Binding-site contacts:
Ligand atom N3B contacts residue GLY31 of chain 1.F at 3.0 Å (h-bond).
Ligand atom O1G contacts residue MG1 of chain 1.CA at 2.0 Å.
Ligand atom O4' contacts residue LYS135 of chain 1.F at 3.2 Å (salt-bridge).
Ligand atom N2 contacts residue LEU138 of chain 1.F at 3.6 Å.
Ligand atom O2' contacts residue ASP48 of chain 1.F at 3.2 Å (salt-bridge).
Ligand atom C8 contacts residue ALA36 of chain 1.F at 3.5 Å (hydrophobic).
Ligand atom O2G contacts residue LYS34 of chain 1.F at 2.7 Å (salt-bridge).
Ligand atom O1G contacts residue THR53 of chain 1.F at 2.9 Å (h-bond).
Ligand atom O2B contacts residue GLY33 of chain 1.F at 3.0 Å (h-bond).
Ligand atom O2' contacts residue PHE46 of chain 1.F at 3.3 Å.
Ligand atom O2B contacts residue LYS34 of chain 1.F at 2.7 Å (salt-bridge).
Ligand atom O6 contacts residue ALA164 of chain 1.F at 2.7 Å (h-bond).
Ligand atom O6 contacts residue ASN134 of chain 1.F at 3.2 Å (h-bond).
Ligand atom O2' contacts residue VAL47 of chain 1.F at 2.7 Å (h-bond).
Ligand atom C2' contacts residue VAL47 of chain 1.F at 3.5 Å (hydrophobic).
Ligand atom O1B contacts residue LYS34 of chain 1.F at 3.5 Å (salt-bridge).
Ligand atom O2G contacts residue GLY30 of chain 1.F at 3.5 Å.
Ligand atom O3G contacts residue TYR50 of chain 1.F at 3.3 Å.
Ligand atom O6 contacts residue SER163 of chain 1.F at 3.3 Å.
Ligand atom N2 contacts residue ASP137 of chain 1.F at 2.9 Å (salt-bridge).
Ligand atom O6 contacts residue LYS135 of chain 1.F at 3.4 Å.
Ligand atom PG contacts residue MG1 of chain 1.CA at 3.3 Å.
Ligand atom N7 contacts residue ASN134 of chain 1.F at 3.1 Å (h-bond).
Ligand atom O1B contacts residue MG1 of chain 1.CA at 2.1 Å.
Ligand atom O1B contacts residue SER35 of chain 1.F at 3.0 Å (h-bond).
Ligand atom O1A contacts residue ALA36 of chain 1.F at 2.8 Å (h-bond).
Ligand atom O3A contacts residue GLY33 of chain 1.F at 3.2 Å (h-bond).
Ligand atom O3G contacts residue PRO52 of chain 1.F at 3.4 Å.
Ligand atom PB contacts residue MG1 of chain 1.CA at 3.3 Å.
Ligand atom O3' contacts residue ASP48 of chain 1.F at 3.0 Å (salt-bridge).
Ligand atom O2G contacts residue GLY78 of chain 1.F at 3.0 Å (h-bond).
Ligand atom O1A contacts residue GLY33 of chain 1.F at 3.3 Å.
Ligand atom O1A contacts residue SER35 of chain 1.F at 3.2 Å (h-bond).
Ligand atom O6 contacts residue ASP137 of chain 1.F at 3.5 Å (salt-bridge).
Ligand atom O2B contacts residue VAL32 of chain 1.F at 3.2 Å (h-bond).
Ligand atom C8 contacts residue GLY33 of chain 1.F at 3.6 Å.
Ligand atom N3B contacts residue MG1 of chain 1.CA at 3.5 Å.
Ligand atom N1 contacts residue ASP137 of chain 1.F at 2.8 Å (salt-bridge).
Ligand atom O2B contacts residue GLY31 of chain 1.F at 3.5 Å (h-bond).
Ligand atom N3B contacts residue TYR50 of chain 1.F at 3.5 Å.

Sequence of chain 1.F:
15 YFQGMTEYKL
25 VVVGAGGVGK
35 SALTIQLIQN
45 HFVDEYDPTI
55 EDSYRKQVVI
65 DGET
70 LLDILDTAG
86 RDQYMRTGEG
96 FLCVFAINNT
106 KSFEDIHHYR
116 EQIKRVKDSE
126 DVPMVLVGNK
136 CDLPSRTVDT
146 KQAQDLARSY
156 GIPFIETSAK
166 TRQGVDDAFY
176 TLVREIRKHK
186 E

The protein below binds the small molecule below.
Small molecule (SMILES): Nc1nc2c(ncn2[C@@H]2O[C@H](CO[P](=O)(O)O[P](=O)(O)NP(=O)(O)O)[C@@H](O)[C@H]2O)c(=O)[nH]1